Sequence of chain 3.B:
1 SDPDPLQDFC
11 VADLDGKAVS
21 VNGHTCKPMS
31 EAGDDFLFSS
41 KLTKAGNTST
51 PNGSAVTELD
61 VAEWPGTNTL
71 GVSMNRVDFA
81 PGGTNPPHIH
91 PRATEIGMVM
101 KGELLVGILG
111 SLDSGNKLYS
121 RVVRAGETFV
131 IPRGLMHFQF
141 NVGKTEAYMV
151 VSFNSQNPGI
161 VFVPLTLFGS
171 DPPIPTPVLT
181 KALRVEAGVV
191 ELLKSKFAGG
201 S

Binding-site contacts:
Ligand atom C7 contacts residue SER49 of chain 3.B at 3.7 Å.
Ligand atom N2 contacts residue SER49 of chain 3.B at 3.0 Å (h-bond).
Ligand atom C2 contacts residue ASN47 of chain 3.B at 2.5 Å.
Ligand atom C2 contacts residue SER49 of chain 3.B at 4.0 Å.
Ligand atom O5 contacts residue ASN47 of chain 3.B at 2.4 Å (h-bond).
Ligand atom C1 contacts residue SER49 of chain 3.B at 4.2 Å.
Ligand atom C4 contacts residue ASN47 of chain 3.B at 4.2 Å.
Ligand atom C1 contacts residue ASN47 of chain 3.B at 1.4 Å.
Ligand atom N2 contacts residue ASN47 of chain 3.B at 3.0 Å (h-bond).
Ligand atom C3 contacts residue ASN47 of chain 3.B at 3.8 Å.
Ligand atom O7 contacts residue ASN47 of chain 3.B at 3.3 Å (h-bond).
Ligand atom C7 contacts residue ASN47 of chain 3.B at 3.4 Å.
Ligand atom C3 contacts residue SER49 of chain 3.B at 4.4 Å.
Ligand atom C8 contacts residue THR48 of chain 3.B at 4.1 Å.
Ligand atom C5 contacts residue ASN47 of chain 3.B at 3.6 Å.
Ligand atom C8 contacts residue ASN47 of chain 3.B at 4.3 Å.
Ligand atom C8 contacts residue SER49 of chain 3.B at 3.5 Å.

A small-molecule ligand and the protein it binds are described below.
Small molecule (SMILES): CC(=O)N[C@@H]1[C@@H](O)[C@H](O)[C@@H](CO)O[C@H]1O